Sequence of chain 1.B:
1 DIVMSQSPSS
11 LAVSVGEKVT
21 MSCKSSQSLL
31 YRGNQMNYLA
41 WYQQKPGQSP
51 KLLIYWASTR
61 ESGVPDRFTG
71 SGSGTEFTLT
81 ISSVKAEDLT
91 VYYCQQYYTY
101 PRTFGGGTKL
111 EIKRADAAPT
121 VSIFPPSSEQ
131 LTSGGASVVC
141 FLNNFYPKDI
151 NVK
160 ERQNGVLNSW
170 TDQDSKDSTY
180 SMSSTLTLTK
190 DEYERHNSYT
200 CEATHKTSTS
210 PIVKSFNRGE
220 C

This small molecule binds to this protein.
Small molecule (SMILES): CC[C@H](C)[C@H](NC(=O)[C@H](CC(=O)O)NC(=O)[C@H](Cc1ccc(O)cc1)NC(=O)[C@@H](NC(=O)[C@@H]1CCCN1)[C@@H](C)CC)C(=O)N[C@H](C=O)CC(N)=O

Sequence of chain 1.A:
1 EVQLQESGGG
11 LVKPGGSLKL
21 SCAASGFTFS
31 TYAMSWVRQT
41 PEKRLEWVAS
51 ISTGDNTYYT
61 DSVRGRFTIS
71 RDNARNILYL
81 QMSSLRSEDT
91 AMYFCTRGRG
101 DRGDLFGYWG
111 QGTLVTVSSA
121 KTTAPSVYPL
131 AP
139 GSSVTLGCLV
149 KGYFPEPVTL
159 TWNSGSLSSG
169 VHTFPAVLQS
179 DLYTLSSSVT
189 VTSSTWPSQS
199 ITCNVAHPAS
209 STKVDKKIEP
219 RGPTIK

Binding-site contacts:
Ligand atom C contacts residue GLY218 of chain 1.B at 3.4 Å.
Ligand atom CB contacts residue ILE223 of chain 1.A at 3.7 Å (hydrophobic).
Ligand atom CG contacts residue ARG217 of chain 1.B at 3.5 Å.
Ligand atom CD1 contacts residue GLY220 of chain 1.A at 3.2 Å.
Ligand atom CG contacts residue ASN216 of chain 1.B at 3.6 Å.
Ligand atom CG2 contacts residue ARG219 of chain 1.A at 3.7 Å.
Ligand atom CA contacts residue PRO132 of chain 1.A at 3.7 Å (hydrophobic).
Ligand atom O contacts residue GLY218 of chain 1.B at 3.6 Å (h-bond).
Ligand atom O contacts residue PRO132 of chain 1.A at 3.0 Å (h-bond).
Ligand atom C contacts residue PRO132 of chain 1.A at 3.7 Å (hydrophobic).
Ligand atom C contacts residue GLY218 of chain 1.B at 3.9 Å.
Ligand atom CD2 contacts residue ARG217 of chain 1.B at 3.1 Å.
Ligand atom CB contacts residue ASN216 of chain 1.B at 3.7 Å.
Ligand atom CD1 contacts residue ARG219 of chain 1.A at 3.2 Å.
Ligand atom O contacts residue PRO132 of chain 1.A at 3.9 Å.
Ligand atom OD1 contacts residue GLY139 of chain 1.A at 3.3 Å (h-bond).
Ligand atom OH contacts residue ASN216 of chain 1.B at 2.8 Å (h-bond).
Ligand atom CD2 contacts residue CYS220 of chain 1.B at 3.4 Å (hydrophobic).
Ligand atom CG contacts residue ILE223 of chain 1.A at 3.5 Å (hydrophobic).
Ligand atom CB contacts residue ARG217 of chain 1.B at 3.5 Å.
Ligand atom CG1 contacts residue GLY220 of chain 1.A at 3.5 Å.
Ligand atom O contacts residue GLY218 of chain 1.B at 3.1 Å.
Ligand atom CE2 contacts residue ARG217 of chain 1.B at 4.0 Å.
Ligand atom CG1 contacts residue PRO221 of chain 1.A at 3.6 Å (hydrophobic).
Ligand atom CD1 contacts residue ASN216 of chain 1.B at 3.9 Å.
Ligand atom N contacts residue GLY218 of chain 1.B at 3.9 Å.
Ligand atom CB contacts residue GLY218 of chain 1.B at 3.5 Å.
Ligand atom CG2 contacts residue PRO132 of chain 1.A at 3.7 Å (hydrophobic).
Ligand atom CE1 contacts residue ASN216 of chain 1.B at 3.7 Å.
Ligand atom N contacts residue GLY218 of chain 1.B at 3.6 Å (h-bond).
Ligand atom CD1 contacts residue PRO221 of chain 1.A at 3.2 Å (hydrophobic).
Ligand atom CG contacts residue PRO221 of chain 1.A at 3.9 Å (hydrophobic).
Ligand atom O contacts residue ILE223 of chain 1.A at 4.0 Å.
Ligand atom CE2 contacts residue ASN216 of chain 1.B at 3.5 Å.
Ligand atom CG contacts residue THR222 of chain 1.A at 4.1 Å.
Ligand atom N contacts residue PRO221 of chain 1.A at 3.7 Å.
Ligand atom CZ contacts residue ASN216 of chain 1.B at 3.1 Å.
Ligand atom CD contacts residue PRO221 of chain 1.A at 3.5 Å (hydrophobic).
Ligand atom CE2 contacts residue CYS220 of chain 1.B at 3.2 Å (hydrophobic).
Ligand atom CA contacts residue GLY218 of chain 1.B at 3.6 Å.